Sequence of chain 1.A:
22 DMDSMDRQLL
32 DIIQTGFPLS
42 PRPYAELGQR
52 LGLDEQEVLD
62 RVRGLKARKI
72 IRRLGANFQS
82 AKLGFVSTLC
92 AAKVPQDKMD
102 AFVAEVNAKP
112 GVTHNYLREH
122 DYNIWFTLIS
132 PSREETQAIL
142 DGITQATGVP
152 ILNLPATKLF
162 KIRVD

Binding-site contacts:
Ligand atom O2C contacts residue TYR120 of chain 1.B at 2.8 Å.
Ligand atom O1C contacts residue HIS118 of chain 1.B at 3.4 Å (h-bond).
Ligand atom O1D contacts residue TYR117 of chain 1.A at 3.3 Å.
Ligand atom CDD contacts residue ASN91 of chain 1.B at 3.2 Å.
Ligand atom CAB contacts residue ILE130 of chain 1.A at 3.5 Å (hydrophobic).
Ligand atom O2A contacts residue LYS172 of chain 1.B at 2.6 Å (salt-bridge).
Ligand atom O2D contacts residue MET136 of chain 1.B at 3.1 Å.
Ligand atom CCB contacts residue MET175 of chain 1.B at 3.4 Å (hydrophobic).
Ligand atom CHB contacts residue HIS115 of chain 1.A at 3.6 Å.
Ligand atom CBB contacts residue MET175 of chain 1.B at 3.5 Å (hydrophobic).
Ligand atom C1D contacts residue HIS115 of chain 1.A at 3.8 Å.
Ligand atom ND contacts residue HIS115 of chain 1.A at 3.2 Å (h-bond).
Ligand atom CDC contacts residue SER88 of chain 1.A at 3.6 Å.
Ligand atom CAD contacts residue MET136 of chain 1.B at 3.4 Å (hydrophobic).
Ligand atom NB contacts residue HIS115 of chain 1.A at 3.1 Å (h-bond).
Ligand atom O2D contacts residue ARG119 of chain 1.A at 2.5 Å (salt-bridge).
Ligand atom C3C contacts residue THR128 of chain 1.A at 3.8 Å.
Ligand atom C4A contacts residue HIS115 of chain 1.A at 3.4 Å.
Ligand atom C4C contacts residue HIS115 of chain 1.A at 3.8 Å.
Ligand atom CBC contacts residue MET93 of chain 1.B at 3.7 Å (hydrophobic).
Ligand atom O1C contacts residue TYR120 of chain 1.B at 3.5 Å.
Ligand atom NA contacts residue HIS115 of chain 1.A at 3.0 Å (h-bond).
Ligand atom O1A contacts residue LYS172 of chain 1.B at 3.8 Å.
Ligand atom CCD contacts residue MET136 of chain 1.B at 3.5 Å (hydrophobic).
Ligand atom CBD contacts residue ASN91 of chain 1.B at 3.8 Å.
Ligand atom CCC contacts residue HIS118 of chain 1.B at 3.8 Å.
Ligand atom O1B contacts residue MET175 of chain 1.B at 3.0 Å (h-bond).
Ligand atom CCC contacts residue TYR120 of chain 1.B at 3.4 Å (hydrophobic).
Ligand atom NC contacts residue HIS115 of chain 1.A at 3.3 Å (h-bond).
Ligand atom C1B contacts residue HIS115 of chain 1.A at 3.7 Å.
Ligand atom CBB contacts residue THR114 of chain 1.A at 3.8 Å.
Ligand atom CBD contacts residue MET136 of chain 1.B at 3.4 Å (hydrophobic).
Ligand atom O1D contacts residue ARG119 of chain 1.A at 3.6 Å (salt-bridge).
Ligand atom CAB contacts residue THR114 of chain 1.A at 3.6 Å.
Ligand atom FE contacts residue HIS115 of chain 1.A at 2.5 Å.
Ligand atom O2C contacts residue HIS118 of chain 1.B at 3.5 Å (h-bond).
Ligand atom CCA contacts residue LYS172 of chain 1.B at 3.3 Å.
Ligand atom CCB contacts residue TYR177 of chain 1.B at 3.8 Å (hydrophobic).
Ligand atom O2B contacts residue TYR177 of chain 1.B at 2.9 Å (h-bond).
Ligand atom CCD contacts residue ARG119 of chain 1.A at 3.4 Å.

Sequence of chain 1.B:
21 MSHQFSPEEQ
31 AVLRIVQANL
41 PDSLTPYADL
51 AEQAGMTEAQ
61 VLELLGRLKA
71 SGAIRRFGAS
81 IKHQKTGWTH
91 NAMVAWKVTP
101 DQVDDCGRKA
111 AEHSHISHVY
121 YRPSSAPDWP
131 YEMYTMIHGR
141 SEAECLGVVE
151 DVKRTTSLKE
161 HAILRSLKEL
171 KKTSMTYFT

A protein and the small-molecule ligand that binds it are described below.
Small molecule (SMILES): CC1=C(CCC(=O)O)C2=Cc3c(CCC(=O)O)c(C)c4n3[Fe]35N6C(=CC7=[N+]3C(=C4)[C@H](CCC(=O)O)[C@]7(C)CC(=O)O)[C@H](CCC(=O)O)[C@](C)(CC(=O)O)C6=CC1=[N+]25